Binding-site contacts:
Ligand atom N2 contacts residue SER151 of chain 3.B at 4.4 Å.
Ligand atom O3 contacts residue GLU147 of chain 3.B at 3.7 Å.
Ligand atom O6 contacts residue ASN154 of chain 3.B at 4.4 Å.
Ligand atom C1 contacts residue ASN154 of chain 3.B at 1.5 Å.
Ligand atom C2 contacts residue ASN154 of chain 3.B at 2.5 Å.
Ligand atom C2 contacts residue GLU150 of chain 3.B at 4.0 Å.
Ligand atom C5 contacts residue ASN154 of chain 3.B at 3.7 Å.
Ligand atom C7 contacts residue ASN154 of chain 3.B at 3.9 Å.
Ligand atom O7 contacts residue GLU150 of chain 3.B at 3.6 Å.
Ligand atom C8 contacts residue ASN154 of chain 3.B at 4.2 Å.
Ligand atom O5 contacts residue THR156 of chain 3.B at 4.0 Å.
Ligand atom N2 contacts residue ASN154 of chain 3.B at 2.9 Å (h-bond).
Ligand atom C3 contacts residue ASN154 of chain 3.B at 3.8 Å.
Ligand atom C6 contacts residue THR156 of chain 3.B at 4.4 Å.
Ligand atom O7 contacts residue GLU147 of chain 3.B at 4.4 Å.
Ligand atom O3 contacts residue SER151 of chain 3.B at 4.0 Å.
Ligand atom N2 contacts residue GLU150 of chain 3.B at 3.3 Å.
Ligand atom C4 contacts residue ASN154 of chain 3.B at 4.2 Å.
Ligand atom C7 contacts residue GLU150 of chain 3.B at 3.6 Å.
Ligand atom O5 contacts residue ASN154 of chain 3.B at 2.4 Å (h-bond).

The small molecule below binds the protein below.
Small molecule (SMILES): CC(=O)N[C@H]1[C@H](O[C@H]2[C@H](O)[C@@H](NC(C)=O)CO[C@@H]2CO)O[C@H](CO)[C@@H](O)[C@@H]1O

Sequence of chain 3.B:
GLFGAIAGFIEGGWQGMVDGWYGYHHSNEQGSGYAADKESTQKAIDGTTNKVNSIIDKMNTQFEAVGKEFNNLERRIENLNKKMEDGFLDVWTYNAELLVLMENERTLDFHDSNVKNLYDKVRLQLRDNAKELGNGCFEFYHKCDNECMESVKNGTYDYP